Sequence of chain 10.E:
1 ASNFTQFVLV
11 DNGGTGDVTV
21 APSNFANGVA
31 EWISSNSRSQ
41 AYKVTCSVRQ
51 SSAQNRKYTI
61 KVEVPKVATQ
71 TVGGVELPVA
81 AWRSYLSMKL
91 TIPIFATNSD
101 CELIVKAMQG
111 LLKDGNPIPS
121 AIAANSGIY

Binding-site contacts:
Ligand atom C8 contacts residue THR45 of chain 10.E at 3.8 Å.
Ligand atom N7 contacts residue TYR85 of chain 10.E at 3.7 Å.
Ligand atom C6 contacts residue LYS61 of chain 10.E at 3.8 Å.
Ligand atom N6 contacts residue CYS46 of chain 10.E at 3.4 Å (h-bond).
Ligand atom N7 contacts residue LYS61 of chain 10.E at 3.7 Å.
Ligand atom C6 contacts residue VAL29 of chain 10.E at 4.1 Å (hydrophobic).
Ligand atom C5' contacts residue TYR85 of chain 10.E at 4.0 Å (hydrophobic).
Ligand atom OP1 contacts residue LYS43 of chain 10.E at 2.9 Å (salt-bridge).
Ligand atom C2 contacts residue SER47 of chain 10.E at 3.4 Å.
Ligand atom P contacts residue TYR85 of chain 10.E at 3.7 Å.
Ligand atom C4 contacts residue LYS61 of chain 10.E at 3.7 Å.
Ligand atom N6 contacts residue SER47 of chain 10.E at 4.1 Å.
Ligand atom O6 contacts residue LYS61 of chain 10.E at 3.0 Å (salt-bridge).
Ligand atom C5 contacts residue THR45 of chain 10.E at 3.1 Å.
Ligand atom N6 contacts residue LYS61 of chain 10.E at 4.1 Å.
Ligand atom C6 contacts residue TYR85 of chain 10.E at 3.4 Å (hydrophobic).
Ligand atom P contacts residue LYS43 of chain 10.E at 3.2 Å.
Ligand atom OP2 contacts residue GLU63 of chain 10.E at 3.6 Å (salt-bridge).
Ligand atom N6 contacts residue THR45 of chain 10.E at 2.5 Å (h-bond).
Ligand atom C2 contacts residue THR59 of chain 10.E at 4.1 Å.
Ligand atom N1 contacts residue SER47 of chain 10.E at 2.9 Å (h-bond).
Ligand atom N7 contacts residue THR45 of chain 10.E at 2.5 Å (h-bond).
Ligand atom C5 contacts residue TYR85 of chain 10.E at 3.5 Å (hydrophobic).
Ligand atom O3' contacts residue GLU63 of chain 10.E at 4.1 Å.
Ligand atom C6 contacts residue SER47 of chain 10.E at 3.9 Å.
Ligand atom C5 contacts residue VAL29 of chain 10.E at 4.0 Å (hydrophobic).
Ligand atom N1 contacts residue THR59 of chain 10.E at 3.5 Å.
Ligand atom N9 contacts residue TYR85 of chain 10.E at 4.0 Å.
Ligand atom C5 contacts residue LYS61 of chain 10.E at 3.7 Å.
Ligand atom C8 contacts residue LYS61 of chain 10.E at 3.7 Å.
Ligand atom C6 contacts residue THR45 of chain 10.E at 3.1 Å.
Ligand atom OP2 contacts residue LYS43 of chain 10.E at 2.7 Å (salt-bridge).
Ligand atom N9 contacts residue LYS61 of chain 10.E at 3.7 Å.
Ligand atom C4 contacts residue TYR85 of chain 10.E at 3.8 Å (hydrophobic).
Ligand atom C8 contacts residue TYR85 of chain 10.E at 3.8 Å (hydrophobic).
Ligand atom N1 contacts residue TYR85 of chain 10.E at 3.5 Å.
Ligand atom C6 contacts residue THR59 of chain 10.E at 3.6 Å.
Ligand atom OP1 contacts residue TYR85 of chain 10.E at 3.5 Å (h-bond).
Ligand atom N6 contacts residue THR59 of chain 10.E at 2.8 Å (h-bond).
Ligand atom N6 contacts residue TYR85 of chain 10.E at 3.3 Å.

This small molecule binds to this protein.
Small molecule (SMILES): Nc1nc(=O)c2ncn([C@@H]3O[C@H](CO[P](=O)(O)O[C@H]4[C@@H](O)[C@H](n5cnc6c(N)ncnc65)O[C@@H]4CO[P](=O)(O)O[C@@H]4[C@@H](O)[C@H](n5cnc6c(N)ncnc65)O[C@@H]4COP(=O)=O)[C@@H](O)[C@H]3O)c2[nH]1